The protein below binds the small molecule below.
Small molecule (SMILES): O=C(O)Cc1c[nH]c2ccccc12

Binding-site contacts:
Ligand atom C2 contacts residue LEU261 of chain 1.B at 3.7 Å (hydrophobic).
Ligand atom C4 contacts residue ILE52 of chain 1.B at 3.7 Å (hydrophobic).
Ligand atom C3 contacts residue LEU261 of chain 1.B at 3.2 Å (hydrophobic).
Ligand atom C7 contacts residue VAL328 of chain 1.B at 4.2 Å (hydrophobic).
Ligand atom O2 contacts residue LEU120 of chain 1.B at 3.7 Å.
Ligand atom C4 contacts residue GLY260 of chain 1.B at 3.2 Å.
Ligand atom C contacts residue VAL329 of chain 1.B at 3.7 Å (hydrophobic).
Ligand atom C3 contacts residue GLY260 of chain 1.B at 3.2 Å.
Ligand atom C2 contacts residue GLY260 of chain 1.B at 4.2 Å.
Ligand atom C5 contacts residue ALA264 of chain 1.B at 3.4 Å (hydrophobic).
Ligand atom C3 contacts residue SER51 of chain 1.B at 4.3 Å.
Ligand atom N contacts residue VAL328 of chain 1.B at 3.1 Å.
Ligand atom C17 contacts residue ILE121 of chain 1.B at 4.0 Å (hydrophobic).
Ligand atom C1 contacts residue LEU261 of chain 1.B at 4.0 Å (hydrophobic).
Ligand atom O3 contacts residue ASN118 of chain 1.B at 2.7 Å (h-bond).
Ligand atom O2 contacts residue ASN118 of chain 1.B at 4.0 Å.
Ligand atom C4 contacts residue LEU261 of chain 1.B at 3.8 Å (hydrophobic).
Ligand atom C17 contacts residue LEU120 of chain 1.B at 4.1 Å (hydrophobic).
Ligand atom C18 contacts residue ASN118 of chain 1.B at 3.7 Å.
Ligand atom C1 contacts residue VAL329 of chain 1.B at 4.3 Å (hydrophobic).
Ligand atom C contacts residue ILE52 of chain 1.B at 4.3 Å (hydrophobic).
Ligand atom C4 contacts residue ALA264 of chain 1.B at 3.9 Å (hydrophobic).
Ligand atom C4 contacts residue SER51 of chain 1.B at 4.2 Å.
Ligand atom C contacts residue VAL328 of chain 1.B at 4.0 Å (hydrophobic).
Ligand atom C8 contacts residue VAL329 of chain 1.B at 3.3 Å (hydrophobic).
Ligand atom C5 contacts residue ILE52 of chain 1.B at 3.4 Å (hydrophobic).
Ligand atom N contacts residue ALA264 of chain 1.B at 4.2 Å.
Ligand atom O3 contacts residue ILE121 of chain 1.B at 4.2 Å.
Ligand atom C5 contacts residue VAL329 of chain 1.B at 4.3 Å (hydrophobic).
Ligand atom C3 contacts residue LEU55 of chain 1.B at 3.5 Å (hydrophobic).
Ligand atom C7 contacts residue LEU261 of chain 1.B at 3.9 Å (hydrophobic).
Ligand atom C17 contacts residue LEU261 of chain 1.B at 4.0 Å (hydrophobic).
Ligand atom C7 contacts residue VAL329 of chain 1.B at 4.2 Å (hydrophobic).
Ligand atom C18 contacts residue ILE121 of chain 1.B at 4.3 Å (hydrophobic).
Ligand atom C5 contacts residue GLY260 of chain 1.B at 4.0 Å.
Ligand atom C2 contacts residue LEU55 of chain 1.B at 3.4 Å (hydrophobic).
Ligand atom C contacts residue ALA264 of chain 1.B at 3.8 Å (hydrophobic).
Ligand atom N contacts residue VAL329 of chain 1.B at 3.0 Å.
Ligand atom C8 contacts residue VAL328 of chain 1.B at 3.2 Å (hydrophobic).
Ligand atom C18 contacts residue LEU120 of chain 1.B at 4.1 Å (hydrophobic).

Sequence of chain 1.B:
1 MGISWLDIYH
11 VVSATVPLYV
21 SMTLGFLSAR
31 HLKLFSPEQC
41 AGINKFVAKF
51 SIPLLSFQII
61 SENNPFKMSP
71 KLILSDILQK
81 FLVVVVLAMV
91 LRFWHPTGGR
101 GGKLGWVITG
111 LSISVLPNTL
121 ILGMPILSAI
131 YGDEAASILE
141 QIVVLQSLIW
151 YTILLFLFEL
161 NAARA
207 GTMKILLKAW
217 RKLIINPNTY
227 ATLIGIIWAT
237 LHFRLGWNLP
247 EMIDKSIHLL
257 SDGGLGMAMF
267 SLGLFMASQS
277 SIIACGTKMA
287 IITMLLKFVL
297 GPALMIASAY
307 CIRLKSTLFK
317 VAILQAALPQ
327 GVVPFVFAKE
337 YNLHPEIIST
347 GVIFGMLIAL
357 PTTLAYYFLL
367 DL